Sequence of chain 47.Z:
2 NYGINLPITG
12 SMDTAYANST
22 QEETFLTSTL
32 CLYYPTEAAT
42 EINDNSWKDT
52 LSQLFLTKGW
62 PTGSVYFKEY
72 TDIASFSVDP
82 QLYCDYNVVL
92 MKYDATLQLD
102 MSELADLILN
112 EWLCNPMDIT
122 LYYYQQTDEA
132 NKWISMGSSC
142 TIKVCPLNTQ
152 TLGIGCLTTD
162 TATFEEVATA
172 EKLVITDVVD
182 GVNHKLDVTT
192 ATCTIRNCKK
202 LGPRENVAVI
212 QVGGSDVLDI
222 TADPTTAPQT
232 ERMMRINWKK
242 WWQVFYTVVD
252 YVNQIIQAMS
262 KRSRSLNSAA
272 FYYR

This small molecule binds to this protein.
Small molecule (SMILES): CC(=O)N[C@H]1[C@H](O[C@H]2[C@H](O)[C@@H](NC(C)=O)CO[C@@H]2CO)O[C@H](CO)[C@@H](O)[C@@H]1O

Binding-site contacts:
Ligand atom C3 contacts residue ASN19 of chain 47.Z at 4.4 Å.
Ligand atom O7 contacts residue ASN19 of chain 47.Z at 4.5 Å.
Ligand atom C5 contacts residue ASN19 of chain 47.Z at 3.4 Å.
Ligand atom C2 contacts residue ASN19 of chain 47.Z at 3.4 Å.
Ligand atom C6 contacts residue ASN19 of chain 47.Z at 4.1 Å.
Ligand atom O5 contacts residue ASN19 of chain 47.Z at 2.2 Å (h-bond).
Ligand atom O6 contacts residue ASN19 of chain 47.Z at 4.5 Å.
Ligand atom C1 contacts residue ASN19 of chain 47.Z at 1.9 Å.
Ligand atom N2 contacts residue ASN19 of chain 47.Z at 4.0 Å.